Binding-site contacts:
Ligand atom C1 contacts residue ASN19 of chain 1.A at 1.4 Å.
Ligand atom C6 contacts residue VAL22 of chain 1.A at 4.1 Å (hydrophobic).
Ligand atom C2 contacts residue ASN19 of chain 1.A at 2.4 Å.
Ligand atom O5 contacts residue ASN19 of chain 1.A at 2.4 Å (h-bond).
Ligand atom C5 contacts residue ASN19 of chain 1.A at 3.7 Å.
Ligand atom O6 contacts residue LEU129 of chain 1.A at 4.2 Å.
Ligand atom C7 contacts residue ASN19 of chain 1.A at 3.5 Å.
Ligand atom C1 contacts residue VAL22 of chain 1.A at 4.4 Å (hydrophobic).
Ligand atom C5 contacts residue VAL22 of chain 1.A at 4.4 Å (hydrophobic).
Ligand atom O7 contacts residue ASN19 of chain 1.A at 3.7 Å.
Ligand atom O5 contacts residue VAL22 of chain 1.A at 3.5 Å.
Ligand atom N2 contacts residue ASN19 of chain 1.A at 2.9 Å (h-bond).
Ligand atom C3 contacts residue ASN19 of chain 1.A at 3.8 Å.
Ligand atom C4 contacts residue ASN19 of chain 1.A at 4.2 Å.
Ligand atom O6 contacts residue VAL22 of chain 1.A at 4.1 Å.

Sequence of chain 1.A:
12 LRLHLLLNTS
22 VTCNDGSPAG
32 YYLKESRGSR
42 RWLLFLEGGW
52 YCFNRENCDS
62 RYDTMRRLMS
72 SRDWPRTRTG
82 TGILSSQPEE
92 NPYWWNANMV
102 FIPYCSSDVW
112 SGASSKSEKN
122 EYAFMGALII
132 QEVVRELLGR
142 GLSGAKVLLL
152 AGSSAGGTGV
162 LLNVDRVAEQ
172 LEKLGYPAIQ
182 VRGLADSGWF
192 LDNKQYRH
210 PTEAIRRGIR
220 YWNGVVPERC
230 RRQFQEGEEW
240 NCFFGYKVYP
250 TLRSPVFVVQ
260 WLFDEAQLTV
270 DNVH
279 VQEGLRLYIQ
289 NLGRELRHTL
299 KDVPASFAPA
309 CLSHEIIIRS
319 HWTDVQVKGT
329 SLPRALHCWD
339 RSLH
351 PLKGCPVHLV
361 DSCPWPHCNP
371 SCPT

This protein binds this small molecule.
Small molecule (SMILES): CC(=O)N[C@@H]1[C@@H](O)[C@H](O)[C@@H](CO)O[C@H]1O